Sequence of chain 1.B:
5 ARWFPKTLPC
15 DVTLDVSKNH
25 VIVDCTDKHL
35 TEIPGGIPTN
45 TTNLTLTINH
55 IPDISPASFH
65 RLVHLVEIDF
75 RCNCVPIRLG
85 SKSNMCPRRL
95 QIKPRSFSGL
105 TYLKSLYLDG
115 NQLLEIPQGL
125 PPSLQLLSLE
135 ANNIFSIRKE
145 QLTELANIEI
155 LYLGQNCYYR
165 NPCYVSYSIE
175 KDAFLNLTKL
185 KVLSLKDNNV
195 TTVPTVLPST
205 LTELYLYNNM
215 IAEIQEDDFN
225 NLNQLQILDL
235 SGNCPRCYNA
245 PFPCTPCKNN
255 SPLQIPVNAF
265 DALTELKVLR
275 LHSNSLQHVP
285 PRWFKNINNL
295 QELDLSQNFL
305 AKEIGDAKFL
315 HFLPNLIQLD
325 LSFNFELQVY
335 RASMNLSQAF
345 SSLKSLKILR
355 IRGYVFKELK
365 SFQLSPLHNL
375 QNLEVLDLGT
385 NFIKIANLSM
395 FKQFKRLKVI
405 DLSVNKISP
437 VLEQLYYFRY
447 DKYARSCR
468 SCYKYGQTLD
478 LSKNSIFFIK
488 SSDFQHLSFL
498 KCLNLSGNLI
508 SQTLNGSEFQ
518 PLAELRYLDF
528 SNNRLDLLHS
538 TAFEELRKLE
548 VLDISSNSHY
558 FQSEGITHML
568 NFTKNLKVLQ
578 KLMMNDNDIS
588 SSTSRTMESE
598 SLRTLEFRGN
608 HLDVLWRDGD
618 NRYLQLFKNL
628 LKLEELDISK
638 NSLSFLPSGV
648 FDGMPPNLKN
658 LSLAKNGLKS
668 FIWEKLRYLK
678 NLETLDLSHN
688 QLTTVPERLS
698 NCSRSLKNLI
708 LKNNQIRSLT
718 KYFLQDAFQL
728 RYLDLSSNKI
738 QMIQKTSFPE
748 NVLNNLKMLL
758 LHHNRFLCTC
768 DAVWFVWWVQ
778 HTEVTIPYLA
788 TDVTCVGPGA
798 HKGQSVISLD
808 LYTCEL

This protein binds this small molecule.
Small molecule (SMILES): CC(=O)N[C@@H]1[C@@H](O)[C@H](O)[C@@H](CO)O[C@H]1O

Binding-site contacts:
Ligand atom C8 contacts residue CYS469 of chain 1.B at 3.6 Å (hydrophobic).
Ligand atom C2 contacts residue ASP526 of chain 1.B at 3.7 Å.
Ligand atom O7 contacts residue CYS469 of chain 1.B at 3.2 Å (h-bond).
Ligand atom O6 contacts residue SER407 of chain 1.B at 4.2 Å.
Ligand atom C7 contacts residue SER468 of chain 1.B at 4.0 Å.
Ligand atom O5 contacts residue ASN501 of chain 1.B at 2.4 Å (h-bond).
Ligand atom O5 contacts residue SER479 of chain 1.B at 3.3 Å (h-bond).
Ligand atom C6 contacts residue SER503 of chain 1.B at 4.4 Å.
Ligand atom N2 contacts residue ASP526 of chain 1.B at 2.9 Å (salt-bridge).
Ligand atom C8 contacts residue ASP526 of chain 1.B at 3.6 Å.
Ligand atom C1 contacts residue ASN501 of chain 1.B at 1.4 Å.
Ligand atom C5 contacts residue SER479 of chain 1.B at 4.1 Å.
Ligand atom C7 contacts residue ASN501 of chain 1.B at 3.7 Å.
Ligand atom C5 contacts residue SER503 of chain 1.B at 4.1 Å.
Ligand atom O6 contacts residue SER479 of chain 1.B at 3.5 Å (h-bond).
Ligand atom C5 contacts residue ASN501 of chain 1.B at 3.6 Å.
Ligand atom C3 contacts residue ASN501 of chain 1.B at 3.8 Å.
Ligand atom C8 contacts residue SER468 of chain 1.B at 4.2 Å.
Ligand atom C8 contacts residue TYR524 of chain 1.B at 3.4 Å (hydrophobic).
Ligand atom O5 contacts residue SER503 of chain 1.B at 4.1 Å.
Ligand atom C1 contacts residue SER479 of chain 1.B at 4.3 Å.
Ligand atom C6 contacts residue SER479 of chain 1.B at 3.7 Å.
Ligand atom C1 contacts residue SER503 of chain 1.B at 4.1 Å.
Ligand atom O6 contacts residue LYS480 of chain 1.B at 3.7 Å.
Ligand atom C2 contacts residue ASN501 of chain 1.B at 2.4 Å.
Ligand atom N2 contacts residue ASN501 of chain 1.B at 2.8 Å (h-bond).
Ligand atom O5 contacts residue ASP477 of chain 1.B at 4.2 Å.
Ligand atom O7 contacts residue ASN501 of chain 1.B at 4.1 Å.
Ligand atom C4 contacts residue ASN501 of chain 1.B at 4.2 Å.
Ligand atom C6 contacts residue LYS480 of chain 1.B at 3.8 Å.
Ligand atom C3 contacts residue ASP526 of chain 1.B at 4.0 Å.
Ligand atom O7 contacts residue SER468 of chain 1.B at 3.2 Å.
Ligand atom C1 contacts residue ASP526 of chain 1.B at 3.6 Å.
Ligand atom C7 contacts residue ASP526 of chain 1.B at 3.7 Å.
Ligand atom C7 contacts residue CYS469 of chain 1.B at 4.0 Å (hydrophobic).